A protein and the small-molecule ligand that binds it are described below.
Small molecule (SMILES): CCC[C@H](N)C(=O)N[C@@H](/C=C/CN=C(N)N)C(=O)N[C@@H](CCCN=C(N)N)C(=O)N[C@@H](CCCCN)C(=O)N[C@@H](COP(=O)(O)O)C(=O)N[C@H](C(=O)O)C(C)C

Binding-site contacts:
Ligand atom O1P contacts residue ARG61 of chain 2.A at 2.9 Å (salt-bridge).
Ligand atom O2P contacts residue LYS54 of chain 2.A at 3.2 Å (salt-bridge).
Ligand atom O contacts residue LYS54 of chain 2.A at 3.5 Å.
Ligand atom CD contacts residue GLU187 of chain 2.A at 3.4 Å.
Ligand atom NH2 contacts residue ARG61 of chain 2.A at 3.5 Å (salt-bridge).
Ligand atom CB contacts residue ASN180 of chain 2.A at 3.4 Å.
Ligand atom P contacts residue ARG61 of chain 2.A at 3.6 Å.
Ligand atom O contacts residue ASN231 of chain 2.A at 2.9 Å (h-bond).
Ligand atom O contacts residue VAL183 of chain 2.A at 3.2 Å.
Ligand atom P contacts residue LYS54 of chain 2.A at 3.4 Å.
Ligand atom NE contacts residue GLU187 of chain 2.A at 2.7 Å (salt-bridge).
Ligand atom N contacts residue ASN180 of chain 2.A at 2.9 Å (h-bond).
Ligand atom CB contacts residue ASN231 of chain 2.A at 3.6 Å.
Ligand atom NH2 contacts residue ARG134 of chain 2.A at 3.6 Å (salt-bridge).
Ligand atom CZ contacts residue GLU187 of chain 2.A at 3.5 Å.
Ligand atom C contacts residue LYS127 of chain 2.A at 3.7 Å.
Ligand atom C contacts residue ASN231 of chain 2.A at 3.6 Å.
Ligand atom O3P contacts residue TYR135 of chain 2.A at 2.6 Å (h-bond).
Ligand atom CA contacts residue LEU179 of chain 2.A at 3.7 Å (hydrophobic).
Ligand atom O2P contacts residue ARG61 of chain 2.A at 2.8 Å (salt-bridge).
Ligand atom C contacts residue ASN180 of chain 2.A at 3.6 Å.
Ligand atom NH2 contacts residue GLU187 of chain 2.A at 3.0 Å (salt-bridge).
Ligand atom CZ contacts residue VAL183 of chain 2.A at 3.6 Å (hydrophobic).
Ligand atom O1P contacts residue ARG134 of chain 2.A at 2.7 Å (salt-bridge).
Ligand atom NH2 contacts residue VAL183 of chain 2.A at 3.5 Å.
Ligand atom O contacts residue LYS127 of chain 2.A at 2.8 Å (salt-bridge).
Ligand atom CZ contacts residue ARG65 of chain 2.A at 3.5 Å.
Ligand atom CA contacts residue ASN180 of chain 2.A at 3.4 Å.
Ligand atom CB contacts residue ASN231 of chain 2.A at 3.7 Å.
Ligand atom N contacts residue ASN231 of chain 2.A at 2.8 Å (h-bond).
Ligand atom CA contacts residue ASN231 of chain 2.A at 3.4 Å.
Ligand atom O3P contacts residue ARG134 of chain 2.A at 2.8 Å (salt-bridge).
Ligand atom O contacts residue ASN180 of chain 2.A at 2.7 Å (h-bond).
Ligand atom C contacts residue LEU179 of chain 2.A at 3.7 Å (hydrophobic).
Ligand atom NH2 contacts residue ARG65 of chain 2.A at 3.5 Å.
Ligand atom N contacts residue LEU234 of chain 2.A at 3.7 Å.
Ligand atom O3P contacts residue LYS54 of chain 2.A at 2.7 Å (salt-bridge).
Ligand atom NZ contacts residue ASP230 of chain 2.A at 2.8 Å (salt-bridge).
Ligand atom CG1 contacts residue GLY176 of chain 2.A at 3.4 Å.
Ligand atom NH1 contacts residue ARG65 of chain 2.A at 3.5 Å (salt-bridge).

Sequence of chain 2.A:
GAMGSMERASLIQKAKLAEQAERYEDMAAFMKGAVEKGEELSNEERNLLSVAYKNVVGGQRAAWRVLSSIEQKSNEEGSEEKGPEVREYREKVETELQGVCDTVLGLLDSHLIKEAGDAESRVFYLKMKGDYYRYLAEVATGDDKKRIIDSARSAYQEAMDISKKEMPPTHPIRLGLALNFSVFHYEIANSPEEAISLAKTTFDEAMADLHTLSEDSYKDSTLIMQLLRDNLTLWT